Sequence of chain 1.D:
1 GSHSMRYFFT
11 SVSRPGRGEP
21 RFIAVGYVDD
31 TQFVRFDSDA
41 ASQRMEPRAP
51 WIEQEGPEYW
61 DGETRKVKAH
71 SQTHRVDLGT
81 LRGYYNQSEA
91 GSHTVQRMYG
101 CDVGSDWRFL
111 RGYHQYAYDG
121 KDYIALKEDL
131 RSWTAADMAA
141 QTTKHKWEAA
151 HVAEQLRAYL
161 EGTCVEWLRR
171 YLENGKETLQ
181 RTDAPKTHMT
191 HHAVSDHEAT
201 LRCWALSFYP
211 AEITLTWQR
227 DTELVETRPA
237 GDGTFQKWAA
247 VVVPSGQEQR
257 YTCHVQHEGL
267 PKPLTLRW

A protein and the small-molecule ligand that binds it are described below.
Small molecule (SMILES): CC[C@H](C)[C@H](NC(=O)CNC(=O)[C@H](CC(C)C)NC(=O)[C@H](C)N)C(=O)NCC(=O)N[C@H](C(=O)N[C@@H](CC(C)C)C(=O)N[C@H](C(=O)N[C@H](C(=O)O)C(C)C)[C@@H](C)O)[C@@H](C)CC

Binding-site contacts:
Ligand atom CG2 contacts residue GLN32 of chain 1.H at 3.4 Å.
Ligand atom N contacts residue TYR171 of chain 1.D at 2.8 Å (h-bond).
Ligand atom CG2 contacts residue ASP77 of chain 1.D at 3.3 Å.
Ligand atom CG contacts residue GLU63 of chain 1.D at 3.4 Å.
Ligand atom CD1 contacts residue ARG97 of chain 1.D at 3.4 Å.
Ligand atom O contacts residue LYS146 of chain 1.D at 3.0 Å (salt-bridge).
Ligand atom C contacts residue TYR7 of chain 1.D at 3.4 Å (hydrophobic).
Ligand atom O contacts residue TRP147 of chain 1.D at 3.3 Å.
Ligand atom CA contacts residue THR98 of chain 1.J at 3.1 Å.
Ligand atom O contacts residue THR98 of chain 1.J at 2.9 Å (h-bond).
Ligand atom CG2 contacts residue SER33 of chain 1.H at 3.3 Å.
Ligand atom OXT contacts residue TYR84 of chain 1.D at 3.1 Å (h-bond).
Ligand atom CD1 contacts residue VAL100 of chain 1.J at 3.0 Å (hydrophobic).
Ligand atom O contacts residue LYS146 of chain 1.D at 3.4 Å.
Ligand atom C contacts residue THR98 of chain 1.J at 3.0 Å.
Ligand atom OG1 contacts residue LYS146 of chain 1.D at 2.8 Å (salt-bridge).
Ligand atom OG1 contacts residue GLU30 of chain 1.J at 3.4 Å (salt-bridge).
Ligand atom O contacts residue TRP147 of chain 1.D at 2.7 Å (h-bond).
Ligand atom N contacts residue LEU96 of chain 1.J at 3.2 Å (h-bond).
Ligand atom CG2 contacts residue GLU30 of chain 1.J at 3.3 Å.
Ligand atom O contacts residue THR98 of chain 1.J at 3.0 Å (h-bond).
Ligand atom CG2 contacts residue ARG97 of chain 1.D at 3.3 Å.
Ligand atom O contacts residue VAL152 of chain 1.D at 3.4 Å.
Ligand atom O contacts residue GLN32 of chain 1.H at 3.1 Å (h-bond).
Ligand atom N contacts residue ASP77 of chain 1.D at 2.9 Å (salt-bridge).
Ligand atom CB contacts residue TRP167 of chain 1.D at 3.4 Å (hydrophobic).
Ligand atom N contacts residue GLU63 of chain 1.D at 2.9 Å (salt-bridge).
Ligand atom O contacts residue LEU156 of chain 1.D at 3.2 Å.
Ligand atom N contacts residue THR98 of chain 1.J at 2.8 Å (h-bond).
Ligand atom CD2 contacts residue TYR7 of chain 1.D at 3.4 Å (hydrophobic).
Ligand atom N contacts residue THR98 of chain 1.J at 2.7 Å (h-bond).
Ligand atom CD1 contacts residue HIS114 of chain 1.D at 3.3 Å.
Ligand atom CB contacts residue THR98 of chain 1.J at 3.3 Å.
Ligand atom O contacts residue LYS66 of chain 1.D at 2.8 Å (salt-bridge).
Ligand atom O contacts residue GLY97 of chain 1.J at 3.0 Å.
Ligand atom N contacts residue TYR7 of chain 1.D at 3.1 Å (h-bond).
Ligand atom CA contacts residue TYR159 of chain 1.D at 3.4 Å (hydrophobic).
Ligand atom CD2 contacts residue TYR99 of chain 1.D at 3.2 Å (hydrophobic).
Ligand atom O contacts residue TYR159 of chain 1.D at 3.1 Å (h-bond).
Ligand atom CA contacts residue ASP77 of chain 1.D at 3.4 Å.

Sequence of chain 1.J:
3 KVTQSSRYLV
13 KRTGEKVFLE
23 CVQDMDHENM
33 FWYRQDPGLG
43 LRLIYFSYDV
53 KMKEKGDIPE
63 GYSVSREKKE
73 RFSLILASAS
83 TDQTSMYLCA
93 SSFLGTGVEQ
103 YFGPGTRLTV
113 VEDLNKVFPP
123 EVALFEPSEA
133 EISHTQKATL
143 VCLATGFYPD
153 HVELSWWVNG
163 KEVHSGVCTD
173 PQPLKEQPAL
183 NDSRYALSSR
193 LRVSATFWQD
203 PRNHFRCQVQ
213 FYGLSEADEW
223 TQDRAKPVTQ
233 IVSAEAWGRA

Sequence of chain 1.H:
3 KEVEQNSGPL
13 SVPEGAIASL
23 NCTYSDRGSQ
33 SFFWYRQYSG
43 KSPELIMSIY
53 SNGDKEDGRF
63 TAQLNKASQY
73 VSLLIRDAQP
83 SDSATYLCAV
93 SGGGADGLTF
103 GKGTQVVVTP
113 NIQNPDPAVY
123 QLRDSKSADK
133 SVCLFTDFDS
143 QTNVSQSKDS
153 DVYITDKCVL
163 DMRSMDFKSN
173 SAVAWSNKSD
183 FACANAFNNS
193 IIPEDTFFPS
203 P